Sequence of chain 1.B:
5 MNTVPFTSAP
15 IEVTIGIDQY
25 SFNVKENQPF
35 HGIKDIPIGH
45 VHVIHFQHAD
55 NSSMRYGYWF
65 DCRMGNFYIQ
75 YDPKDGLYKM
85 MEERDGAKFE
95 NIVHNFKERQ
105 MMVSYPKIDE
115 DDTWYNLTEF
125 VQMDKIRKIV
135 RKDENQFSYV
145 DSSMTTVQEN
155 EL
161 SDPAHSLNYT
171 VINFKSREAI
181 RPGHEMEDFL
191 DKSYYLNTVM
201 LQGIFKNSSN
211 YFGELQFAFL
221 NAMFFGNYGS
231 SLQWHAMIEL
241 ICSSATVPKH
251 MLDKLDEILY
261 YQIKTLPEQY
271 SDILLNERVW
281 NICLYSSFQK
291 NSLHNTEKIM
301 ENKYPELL

Binding-site contacts:
Ligand atom C10 contacts residue ASN227 of chain 1.B at 4.2 Å.
Ligand atom C7 contacts residue TYR228 of chain 1.B at 3.9 Å (hydrophobic).
Ligand atom C5 contacts residue TYR228 of chain 1.B at 4.4 Å (hydrophobic).
Ligand atom C8 contacts residue GLY226 of chain 1.B at 3.9 Å.
Ligand atom C3 contacts residue ILE273 of chain 1.B at 3.6 Å (hydrophobic).
Ligand atom C5 contacts residue ILE273 of chain 1.B at 3.8 Å (hydrophobic).
Ligand atom C7 contacts residue ILE273 of chain 1.B at 3.8 Å (hydrophobic).
Ligand atom C9 contacts residue ALA222 of chain 1.B at 4.4 Å (hydrophobic).
Ligand atom O contacts residue GLY226 of chain 1.B at 4.3 Å.
Ligand atom C6 contacts residue ILE273 of chain 1.B at 3.7 Å (hydrophobic).
Ligand atom C3 contacts residue TYR228 of chain 1.B at 4.2 Å (hydrophobic).
Ligand atom C10 contacts residue GLY226 of chain 1.B at 4.4 Å.
Ligand atom C9 contacts residue LEU274 of chain 1.B at 3.7 Å (hydrophobic).
Ligand atom N1 contacts residue TYR228 of chain 1.B at 3.9 Å.
Ligand atom C10 contacts residue LEU274 of chain 1.B at 4.3 Å (hydrophobic).
Ligand atom C4 contacts residue TYR228 of chain 1.B at 3.8 Å (hydrophobic).
Ligand atom C9 contacts residue GLY226 of chain 1.B at 3.6 Å.
Ligand atom C4 contacts residue ILE273 of chain 1.B at 3.5 Å (hydrophobic).
Ligand atom C contacts residue ILE273 of chain 1.B at 4.3 Å (hydrophobic).
Ligand atom C8 contacts residue TYR228 of chain 1.B at 4.3 Å (hydrophobic).
Ligand atom O contacts residue TYR228 of chain 1.B at 4.2 Å.
Ligand atom C10 contacts residue TYR228 of chain 1.B at 3.9 Å (hydrophobic).
Ligand atom N1 contacts residue ILE273 of chain 1.B at 2.8 Å (h-bond).
Ligand atom C10 contacts residue ILE273 of chain 1.B at 3.3 Å (hydrophobic).
Ligand atom C10 contacts residue SER231 of chain 1.B at 3.4 Å.
Ligand atom C1 contacts residue ILE273 of chain 1.B at 3.5 Å (hydrophobic).
Ligand atom N contacts residue ILE273 of chain 1.B at 4.4 Å.
Ligand atom C2 contacts residue ILE273 of chain 1.B at 3.5 Å (hydrophobic).
Ligand atom C8 contacts residue ILE273 of chain 1.B at 3.3 Å (hydrophobic).
Ligand atom C9 contacts residue ILE273 of chain 1.B at 3.2 Å (hydrophobic).

This protein binds this small molecule.
Small molecule (SMILES): Cc1cc(C(=O)NC(C)C)ccc1N